Sequence of chain 1.D:
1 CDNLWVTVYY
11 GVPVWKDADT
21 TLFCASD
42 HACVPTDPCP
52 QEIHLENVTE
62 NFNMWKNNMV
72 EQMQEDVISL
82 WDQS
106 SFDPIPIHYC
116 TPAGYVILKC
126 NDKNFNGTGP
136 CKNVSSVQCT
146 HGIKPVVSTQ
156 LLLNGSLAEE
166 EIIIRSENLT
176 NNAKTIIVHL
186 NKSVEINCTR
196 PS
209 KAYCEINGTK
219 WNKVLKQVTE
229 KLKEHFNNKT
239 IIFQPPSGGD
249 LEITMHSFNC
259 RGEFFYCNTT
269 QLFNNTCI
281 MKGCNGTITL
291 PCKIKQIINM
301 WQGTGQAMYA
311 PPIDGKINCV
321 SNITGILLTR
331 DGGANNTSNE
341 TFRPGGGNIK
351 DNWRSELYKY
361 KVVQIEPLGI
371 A

This protein binds this small molecule.
Small molecule (SMILES): CC(=O)N[C@@H]1[C@@H](O)[C@H](O)[C@@H](CO)O[C@H]1O

Binding-site contacts:
Ligand atom C4 contacts residue ASN272 of chain 1.D at 4.2 Å.
Ligand atom C7 contacts residue ASN272 of chain 1.D at 3.4 Å.
Ligand atom C5 contacts residue ASN272 of chain 1.D at 3.7 Å.
Ligand atom C2 contacts residue THR274 of chain 1.D at 4.0 Å.
Ligand atom O7 contacts residue ASN272 of chain 1.D at 4.4 Å.
Ligand atom O6 contacts residue LYS282 of chain 1.D at 4.5 Å.
Ligand atom C7 contacts residue THR274 of chain 1.D at 4.2 Å.
Ligand atom C8 contacts residue THR274 of chain 1.D at 3.9 Å.
Ligand atom N2 contacts residue ASN272 of chain 1.D at 2.5 Å (h-bond).
Ligand atom O5 contacts residue ASN272 of chain 1.D at 2.4 Å (h-bond).
Ligand atom O5 contacts residue THR274 of chain 1.D at 4.4 Å.
Ligand atom C3 contacts residue ASN272 of chain 1.D at 3.8 Å.
Ligand atom C1 contacts residue THR274 of chain 1.D at 3.3 Å.
Ligand atom C8 contacts residue ASN272 of chain 1.D at 3.6 Å.
Ligand atom C2 contacts residue ASN272 of chain 1.D at 2.5 Å.
Ligand atom N2 contacts residue THR274 of chain 1.D at 3.5 Å.
Ligand atom C1 contacts residue ASN272 of chain 1.D at 1.4 Å.